Sequence of chain 1.C:
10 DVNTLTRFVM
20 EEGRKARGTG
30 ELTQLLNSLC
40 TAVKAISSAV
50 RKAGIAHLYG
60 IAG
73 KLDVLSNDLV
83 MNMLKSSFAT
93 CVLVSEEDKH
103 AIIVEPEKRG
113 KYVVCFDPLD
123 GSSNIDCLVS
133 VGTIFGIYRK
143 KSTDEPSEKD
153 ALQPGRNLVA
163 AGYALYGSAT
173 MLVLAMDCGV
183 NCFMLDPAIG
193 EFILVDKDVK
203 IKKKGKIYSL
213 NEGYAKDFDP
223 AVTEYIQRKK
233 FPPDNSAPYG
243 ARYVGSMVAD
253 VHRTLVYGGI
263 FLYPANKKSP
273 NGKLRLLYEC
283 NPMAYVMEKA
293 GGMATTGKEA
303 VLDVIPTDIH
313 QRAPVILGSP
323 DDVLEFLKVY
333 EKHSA

Sequence of chain 1.A:
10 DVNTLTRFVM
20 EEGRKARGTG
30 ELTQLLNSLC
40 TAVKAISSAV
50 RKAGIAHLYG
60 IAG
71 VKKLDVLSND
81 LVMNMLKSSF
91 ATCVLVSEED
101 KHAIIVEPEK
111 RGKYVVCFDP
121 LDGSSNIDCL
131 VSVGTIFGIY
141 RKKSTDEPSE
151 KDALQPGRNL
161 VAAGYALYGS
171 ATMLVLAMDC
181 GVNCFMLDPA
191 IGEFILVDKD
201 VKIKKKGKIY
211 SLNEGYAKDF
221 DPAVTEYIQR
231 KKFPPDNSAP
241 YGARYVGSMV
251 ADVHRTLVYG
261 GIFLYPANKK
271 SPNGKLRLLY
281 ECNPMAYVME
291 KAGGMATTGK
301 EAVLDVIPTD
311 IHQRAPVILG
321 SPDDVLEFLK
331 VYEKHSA

The protein below binds the small molecule below.
Small molecule (SMILES): Nc1ccc(S(=O)(=O)NC(=O)NCCS)cc1

Binding-site contacts:
Ligand atom C10 contacts residue GLY29 of chain 1.A at 3.6 Å.
Ligand atom O7 contacts residue THR32 of chain 1.A at 2.9 Å (h-bond).
Ligand atom O6 contacts residue GLY29 of chain 1.A at 3.5 Å (h-bond).
Ligand atom N12 contacts residue GLY22 of chain 1.A at 3.4 Å.
Ligand atom O13 contacts residue GLY22 of chain 1.A at 3.5 Å.
Ligand atom C16 contacts residue ROK1 of chain 1.K at 3.0 Å.
Ligand atom C3 contacts residue GLY22 of chain 1.A at 3.6 Å.
Ligand atom C10 contacts residue GLY22 of chain 1.A at 3.4 Å.
Ligand atom O13 contacts residue GLY29 of chain 1.A at 3.9 Å.
Ligand atom S17 contacts residue ROK1 of chain 1.K at 2.0 Å (h-bond).
Ligand atom N14 contacts residue GLU21 of chain 1.A at 3.8 Å.
Ligand atom C1 contacts residue GLY22 of chain 1.A at 3.6 Å.
Ligand atom N5 contacts residue THR28 of chain 1.A at 3.8 Å.
Ligand atom C11 contacts residue GLY22 of chain 1.A at 3.8 Å.
Ligand atom N5 contacts residue GLY27 of chain 1.A at 3.1 Å.
Ligand atom O13 contacts residue THR32 of chain 1.A at 2.6 Å (h-bond).
Ligand atom C8 contacts residue LEU31 of chain 1.A at 3.8 Å (hydrophobic).
Ligand atom N12 contacts residue ARG23 of chain 1.A at 3.9 Å.
Ligand atom N5 contacts residue GLY29 of chain 1.A at 3.2 Å (h-bond).
Ligand atom O7 contacts residue LEU31 of chain 1.A at 3.1 Å (h-bond).
Ligand atom C10 contacts residue GLY27 of chain 1.A at 3.8 Å.
Ligand atom C8 contacts residue GLY22 of chain 1.A at 3.6 Å.
Ligand atom C10 contacts residue THR32 of chain 1.A at 3.9 Å.
Ligand atom S2 contacts residue GLY27 of chain 1.A at 3.9 Å.
Ligand atom C9 contacts residue GLY22 of chain 1.A at 3.8 Å.
Ligand atom C3 contacts residue THR32 of chain 1.A at 3.4 Å.
Ligand atom O7 contacts residue GLY29 of chain 1.A at 3.0 Å.
Ligand atom S17 contacts residue MET19 of chain 1.A at 3.5 Å.
Ligand atom C4 contacts residue GLY22 of chain 1.A at 3.7 Å.
Ligand atom O6 contacts residue THR28 of chain 1.A at 3.7 Å.
Ligand atom C15 contacts residue MET19 of chain 1.A at 3.7 Å (hydrophobic).
Ligand atom N12 contacts residue GLY27 of chain 1.A at 3.2 Å (h-bond).
Ligand atom C15 contacts residue ARG23 of chain 1.A at 3.6 Å.
Ligand atom N5 contacts residue GLY22 of chain 1.A at 3.8 Å.
Ligand atom S17 contacts residue MET19 of chain 1.C at 3.8 Å.
Ligand atom S2 contacts residue GLY29 of chain 1.A at 3.6 Å.
Ligand atom O7 contacts residue GLU30 of chain 1.A at 3.3 Å (salt-bridge).
Ligand atom C8 contacts residue VAL18 of chain 1.A at 3.6 Å (hydrophobic).
Ligand atom O6 contacts residue GLY27 of chain 1.A at 3.5 Å.
Ligand atom C15 contacts residue GLY22 of chain 1.A at 3.6 Å.